Sequence of chain 1.C:
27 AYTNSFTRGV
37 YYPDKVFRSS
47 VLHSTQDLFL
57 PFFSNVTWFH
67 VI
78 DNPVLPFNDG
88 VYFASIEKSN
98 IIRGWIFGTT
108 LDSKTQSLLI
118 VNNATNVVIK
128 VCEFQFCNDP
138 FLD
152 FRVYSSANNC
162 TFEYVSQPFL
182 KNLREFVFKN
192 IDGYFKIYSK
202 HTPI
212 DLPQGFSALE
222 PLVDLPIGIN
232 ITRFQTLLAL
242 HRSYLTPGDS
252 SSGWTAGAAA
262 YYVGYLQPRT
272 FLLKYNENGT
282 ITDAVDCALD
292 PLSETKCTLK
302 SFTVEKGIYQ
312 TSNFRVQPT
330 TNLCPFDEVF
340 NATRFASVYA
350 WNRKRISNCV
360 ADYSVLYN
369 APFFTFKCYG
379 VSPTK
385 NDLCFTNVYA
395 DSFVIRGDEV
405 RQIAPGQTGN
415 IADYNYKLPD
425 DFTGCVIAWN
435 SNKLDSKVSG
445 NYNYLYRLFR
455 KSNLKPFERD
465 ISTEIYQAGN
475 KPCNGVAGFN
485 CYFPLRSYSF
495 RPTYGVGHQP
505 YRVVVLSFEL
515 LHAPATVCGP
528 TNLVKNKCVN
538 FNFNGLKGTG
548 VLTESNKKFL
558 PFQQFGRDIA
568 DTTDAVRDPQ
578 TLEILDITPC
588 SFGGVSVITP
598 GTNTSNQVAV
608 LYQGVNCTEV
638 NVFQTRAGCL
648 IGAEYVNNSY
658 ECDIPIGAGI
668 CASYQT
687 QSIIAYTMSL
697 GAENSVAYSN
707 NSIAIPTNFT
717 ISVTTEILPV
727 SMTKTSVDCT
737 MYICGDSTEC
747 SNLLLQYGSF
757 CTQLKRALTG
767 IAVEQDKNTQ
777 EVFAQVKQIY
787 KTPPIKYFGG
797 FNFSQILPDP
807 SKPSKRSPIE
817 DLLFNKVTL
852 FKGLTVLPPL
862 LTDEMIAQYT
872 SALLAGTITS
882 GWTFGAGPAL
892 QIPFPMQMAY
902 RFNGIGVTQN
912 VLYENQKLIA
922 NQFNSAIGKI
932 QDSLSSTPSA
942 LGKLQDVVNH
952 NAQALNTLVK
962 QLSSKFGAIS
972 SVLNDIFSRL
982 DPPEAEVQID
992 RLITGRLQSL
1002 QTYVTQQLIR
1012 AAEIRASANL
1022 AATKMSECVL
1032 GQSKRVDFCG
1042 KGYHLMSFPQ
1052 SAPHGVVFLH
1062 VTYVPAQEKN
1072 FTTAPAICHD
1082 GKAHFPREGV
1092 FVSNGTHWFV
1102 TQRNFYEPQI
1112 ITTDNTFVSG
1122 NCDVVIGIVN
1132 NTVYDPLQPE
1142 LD

Binding-site contacts:
Ligand atom C4 contacts residue ASN231 of chain 1.C at 4.2 Å.
Ligand atom C1 contacts residue ASN231 of chain 1.C at 1.4 Å.
Ligand atom O5 contacts residue ASN231 of chain 1.C at 2.4 Å (h-bond).
Ligand atom N2 contacts residue ASN231 of chain 1.C at 2.7 Å (h-bond).
Ligand atom C2 contacts residue ASN231 of chain 1.C at 2.4 Å.
Ligand atom C5 contacts residue ASN231 of chain 1.C at 3.6 Å.
Ligand atom C8 contacts residue ILE230 of chain 1.C at 4.0 Å (hydrophobic).
Ligand atom O7 contacts residue ASN231 of chain 1.C at 4.5 Å.
Ligand atom C3 contacts residue ASN231 of chain 1.C at 3.8 Å.
Ligand atom C7 contacts residue ASN231 of chain 1.C at 3.7 Å.
Ligand atom C8 contacts residue GLY229 of chain 1.C at 3.2 Å.
Ligand atom C8 contacts residue ASN231 of chain 1.C at 3.9 Å.

The protein below binds the small molecule below.
Small molecule (SMILES): CC(=O)N[C@@H]1[C@@H](O)[C@H](O)[C@@H](CO)O[C@H]1O